The small molecule below binds the protein below.
Small molecule (SMILES): CC(=O)N[C@@H]1[C@@H](O)[C@H](O)[C@@H](CO)O[C@H]1O

Sequence of chain 1.A:
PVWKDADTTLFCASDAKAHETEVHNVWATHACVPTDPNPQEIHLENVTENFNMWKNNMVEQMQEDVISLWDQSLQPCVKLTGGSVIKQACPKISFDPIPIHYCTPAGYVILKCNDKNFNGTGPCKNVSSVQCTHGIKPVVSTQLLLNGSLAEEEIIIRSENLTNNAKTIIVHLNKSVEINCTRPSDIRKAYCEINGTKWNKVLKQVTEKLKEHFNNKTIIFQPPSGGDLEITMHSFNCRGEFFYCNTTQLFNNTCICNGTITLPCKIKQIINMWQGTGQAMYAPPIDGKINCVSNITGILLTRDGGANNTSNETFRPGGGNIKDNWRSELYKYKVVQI

Binding-site contacts:
Ligand atom O7 contacts residue ASN261 of chain 1.A at 3.8 Å.
Ligand atom C8 contacts residue ASN261 of chain 1.A at 4.2 Å.
Ligand atom C1 contacts residue THR263 of chain 1.A at 4.5 Å.
Ligand atom C2 contacts residue ASN261 of chain 1.A at 2.5 Å.
Ligand atom O5 contacts residue CYS273 of chain 1.A at 3.5 Å.
Ligand atom O5 contacts residue CYS264 of chain 1.A at 3.7 Å.
Ligand atom C6 contacts residue ASN261 of chain 1.A at 4.4 Å.
Ligand atom C7 contacts residue ASN261 of chain 1.A at 3.5 Å.
Ligand atom O4 contacts residue THR263 of chain 1.A at 4.1 Å.
Ligand atom O5 contacts residue ASN261 of chain 1.A at 2.3 Å (h-bond).
Ligand atom C5 contacts residue CYS273 of chain 1.A at 3.8 Å (hydrophobic).
Ligand atom C8 contacts residue GLN258 of chain 1.A at 3.3 Å.
Ligand atom C1 contacts residue ASN261 of chain 1.A at 1.4 Å.
Ligand atom O6 contacts residue CYS273 of chain 1.A at 3.1 Å.
Ligand atom C1 contacts residue CYS264 of chain 1.A at 4.3 Å (hydrophobic).
Ligand atom C6 contacts residue CYS273 of chain 1.A at 3.6 Å (hydrophobic).
Ligand atom C5 contacts residue ASN261 of chain 1.A at 3.7 Å.
Ligand atom N2 contacts residue ASN261 of chain 1.A at 2.7 Å (h-bond).
Ligand atom C3 contacts residue ASN261 of chain 1.A at 3.8 Å.
Ligand atom C4 contacts residue ASN261 of chain 1.A at 4.2 Å.